Sequence of chain 2.A:
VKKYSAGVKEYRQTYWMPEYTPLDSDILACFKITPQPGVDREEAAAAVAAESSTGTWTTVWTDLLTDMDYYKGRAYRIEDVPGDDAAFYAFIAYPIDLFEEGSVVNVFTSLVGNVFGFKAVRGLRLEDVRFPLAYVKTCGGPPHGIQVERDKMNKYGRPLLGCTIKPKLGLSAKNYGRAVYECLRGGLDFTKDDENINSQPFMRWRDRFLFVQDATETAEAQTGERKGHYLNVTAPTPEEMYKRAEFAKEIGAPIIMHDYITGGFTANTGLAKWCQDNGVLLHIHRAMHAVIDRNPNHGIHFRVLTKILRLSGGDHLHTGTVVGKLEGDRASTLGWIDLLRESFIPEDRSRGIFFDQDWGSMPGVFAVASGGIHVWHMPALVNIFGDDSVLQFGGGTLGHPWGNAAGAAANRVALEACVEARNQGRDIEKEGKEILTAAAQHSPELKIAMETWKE

Binding-site contacts:
Ligand atom NH1 contacts residue SER364 of chain 5.A at 2.7 Å.
Ligand atom CD contacts residue GLY363 of chain 5.A at 3.7 Å.
Ligand atom CG2 contacts residue TYR73 of chain 2.A at 3.6 Å (hydrophobic).
Ligand atom NH1 contacts residue GLY363 of chain 5.A at 1.6 Å (h-bond).
Ligand atom N contacts residue TYR96 of chain 2.B at 3.3 Å (h-bond).
Ligand atom CD1 contacts residue TYR96 of chain 2.B at 3.3 Å (hydrophobic).
Ligand atom NH2 contacts residue TYR73 of chain 2.A at 3.0 Å (h-bond).
Ligand atom CD contacts residue SER364 of chain 5.A at 3.0 Å.
Ligand atom CD1 contacts residue GLY363 of chain 5.A at 3.7 Å.
Ligand atom NH2 contacts residue GLY363 of chain 5.A at 3.3 Å.
Ligand atom NH1 contacts residue SER346 of chain 5.A at 3.1 Å (h-bond).
Ligand atom CD2 contacts residue ASP70 of chain 2.A at 3.3 Å.
Ligand atom CB contacts residue LEU26 of chain 2.A at 3.7 Å (hydrophobic).
Ligand atom O contacts residue SER346 of chain 5.A at 2.2 Å.
Ligand atom NE contacts residue GLY363 of chain 5.A at 3.5 Å (h-bond).
Ligand atom CG contacts residue TYR96 of chain 2.B at 3.2 Å (hydrophobic).
Ligand atom C contacts residue PHE347 of chain 5.A at 3.6 Å (hydrophobic).
Ligand atom CB contacts residue ASP361 of chain 5.A at 3.2 Å.
Ligand atom CZ contacts residue SER364 of chain 5.A at 2.2 Å.
Ligand atom CD1 contacts residue ASP70 of chain 2.A at 2.8 Å.
Ligand atom CZ contacts residue GLY363 of chain 5.A at 2.7 Å.
Ligand atom CA contacts residue PHE347 of chain 5.A at 3.7 Å (hydrophobic).
Ligand atom NE contacts residue SER364 of chain 5.A at 2.5 Å.
Ligand atom O contacts residue PHE347 of chain 5.A at 2.2 Å.
Ligand atom OE1 contacts residue TYR73 of chain 2.A at 2.9 Å.
Ligand atom NH2 contacts residue SER364 of chain 5.A at 2.5 Å.
Ligand atom CD contacts residue TYR73 of chain 2.A at 3.5 Å (hydrophobic).
Ligand atom CD contacts residue ASP94 of chain 2.B at 3.0 Å.
Ligand atom O contacts residue SER346 of chain 5.A at 3.5 Å.
Ligand atom C contacts residue SER346 of chain 5.A at 3.1 Å.
Ligand atom NH2 contacts residue ASP100 of chain 2.A at 2.6 Å (salt-bridge).
Ligand atom C contacts residue PHE347 of chain 5.A at 3.2 Å (hydrophobic).
Ligand atom OD1 contacts residue TYR96 of chain 2.B at 3.7 Å.
Ligand atom CD2 contacts residue TYR96 of chain 2.B at 3.2 Å (hydrophobic).
Ligand atom N contacts residue ASP94 of chain 2.B at 3.7 Å.
Ligand atom CD1 contacts residue SER346 of chain 5.A at 2.5 Å.
Ligand atom CA contacts residue SER346 of chain 5.A at 3.4 Å.
Ligand atom CG1 contacts residue TYR73 of chain 2.A at 3.6 Å (hydrophobic).
Ligand atom CB contacts residue TYR96 of chain 2.B at 3.7 Å (hydrophobic).
Ligand atom N contacts residue ALA97 of chain 2.B at 3.6 Å.

Sequence of chain 2.B:
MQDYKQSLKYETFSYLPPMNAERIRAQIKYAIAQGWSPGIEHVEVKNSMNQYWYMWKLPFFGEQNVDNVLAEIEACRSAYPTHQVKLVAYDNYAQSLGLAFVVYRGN

Sequence of chain 5.A:
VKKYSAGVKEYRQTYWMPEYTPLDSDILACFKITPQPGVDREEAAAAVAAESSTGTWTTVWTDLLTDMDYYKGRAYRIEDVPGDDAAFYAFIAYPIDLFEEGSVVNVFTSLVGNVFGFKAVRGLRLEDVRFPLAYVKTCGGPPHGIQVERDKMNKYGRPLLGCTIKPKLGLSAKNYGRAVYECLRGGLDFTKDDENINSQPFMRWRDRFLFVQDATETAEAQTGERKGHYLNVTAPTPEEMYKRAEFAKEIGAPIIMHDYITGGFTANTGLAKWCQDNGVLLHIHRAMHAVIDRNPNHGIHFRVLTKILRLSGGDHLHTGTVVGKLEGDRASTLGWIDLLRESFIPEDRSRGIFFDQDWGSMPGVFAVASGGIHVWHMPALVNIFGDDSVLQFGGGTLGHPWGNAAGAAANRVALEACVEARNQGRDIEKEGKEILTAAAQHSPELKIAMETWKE

The small molecule below binds the protein below.
Small molecule (SMILES): CC[C@H](C)[C@H](NC(=O)[C@H](CC(C)C)NC(=O)[C@H](CC(=O)O)NC(=O)[C@H](CC(C)C)NC(=O)[C@H](CCCN=C(N)N)NC(=O)[C@@H]1CCCN1)C(=O)N[C@@H](CCC(=O)O)C(=O)N[C@@H](CCC(N)=O)C(=O)N[C@@H](C)C=O